Sequence of chain 1.C:
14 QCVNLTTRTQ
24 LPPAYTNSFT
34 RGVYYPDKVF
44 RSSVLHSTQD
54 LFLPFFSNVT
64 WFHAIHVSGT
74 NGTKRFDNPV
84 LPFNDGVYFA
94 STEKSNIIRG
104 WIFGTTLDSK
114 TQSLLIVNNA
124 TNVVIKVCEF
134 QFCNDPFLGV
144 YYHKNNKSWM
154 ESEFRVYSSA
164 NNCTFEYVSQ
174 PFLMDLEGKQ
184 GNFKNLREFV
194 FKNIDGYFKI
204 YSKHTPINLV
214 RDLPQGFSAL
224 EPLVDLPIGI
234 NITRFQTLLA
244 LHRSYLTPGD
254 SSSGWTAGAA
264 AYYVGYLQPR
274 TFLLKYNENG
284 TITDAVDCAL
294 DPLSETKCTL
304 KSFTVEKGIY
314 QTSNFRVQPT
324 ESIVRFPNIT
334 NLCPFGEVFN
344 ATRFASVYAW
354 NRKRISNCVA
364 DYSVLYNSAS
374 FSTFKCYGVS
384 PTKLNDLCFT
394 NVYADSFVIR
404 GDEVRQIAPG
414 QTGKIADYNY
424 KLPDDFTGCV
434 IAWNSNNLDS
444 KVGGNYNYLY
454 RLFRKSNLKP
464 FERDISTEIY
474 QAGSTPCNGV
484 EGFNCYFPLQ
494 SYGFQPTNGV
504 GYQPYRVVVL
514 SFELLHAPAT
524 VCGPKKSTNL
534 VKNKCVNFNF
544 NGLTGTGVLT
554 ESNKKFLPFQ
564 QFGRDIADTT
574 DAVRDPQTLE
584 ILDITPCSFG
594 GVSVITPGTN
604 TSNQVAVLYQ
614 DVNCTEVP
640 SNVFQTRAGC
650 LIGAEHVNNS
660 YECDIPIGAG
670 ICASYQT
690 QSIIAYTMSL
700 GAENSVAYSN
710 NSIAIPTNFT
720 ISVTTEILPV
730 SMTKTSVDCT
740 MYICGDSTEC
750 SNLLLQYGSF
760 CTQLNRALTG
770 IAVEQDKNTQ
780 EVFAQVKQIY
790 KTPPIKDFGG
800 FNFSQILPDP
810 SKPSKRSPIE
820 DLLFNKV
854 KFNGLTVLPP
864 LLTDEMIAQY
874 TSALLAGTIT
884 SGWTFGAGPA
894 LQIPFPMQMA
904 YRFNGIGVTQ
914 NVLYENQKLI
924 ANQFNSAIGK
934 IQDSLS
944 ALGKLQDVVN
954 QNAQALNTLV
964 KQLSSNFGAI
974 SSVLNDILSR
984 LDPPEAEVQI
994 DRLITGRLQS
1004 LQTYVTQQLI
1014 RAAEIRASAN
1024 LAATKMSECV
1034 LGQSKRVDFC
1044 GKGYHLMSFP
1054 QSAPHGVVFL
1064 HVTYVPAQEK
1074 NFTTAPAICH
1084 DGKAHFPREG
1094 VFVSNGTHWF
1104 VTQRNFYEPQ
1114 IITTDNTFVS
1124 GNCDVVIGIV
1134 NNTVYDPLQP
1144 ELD

Binding-site contacts:
Ligand atom C2 contacts residue ASN657 of chain 1.C at 2.4 Å.
Ligand atom C8 contacts residue HIS655 of chain 1.C at 4.2 Å.
Ligand atom C3 contacts residue ASN657 of chain 1.C at 3.8 Å.
Ligand atom N2 contacts residue ASN657 of chain 1.C at 2.9 Å (h-bond).
Ligand atom O5 contacts residue ASN657 of chain 1.C at 2.4 Å (h-bond).
Ligand atom O7 contacts residue ASN657 of chain 1.C at 3.8 Å.
Ligand atom C1 contacts residue ASN657 of chain 1.C at 1.4 Å.
Ligand atom C7 contacts residue ASN657 of chain 1.C at 3.6 Å.
Ligand atom C5 contacts residue ASN657 of chain 1.C at 3.7 Å.
Ligand atom C4 contacts residue ASN657 of chain 1.C at 4.2 Å.

The small molecule below binds the protein below.
Small molecule (SMILES): CC(=O)N[C@@H]1[C@@H](O)[C@H](O)[C@@H](CO)O[C@H]1O